This small molecule binds to this protein.
Small molecule (SMILES): Nc1ncnc2c1ncn2[C@@H]1O[C@H](CO[P](=O)(O)O[P](=O)(O)CP(=O)(O)O)[C@@H](O)[C@H]1O

Sequence of chain 1.F:
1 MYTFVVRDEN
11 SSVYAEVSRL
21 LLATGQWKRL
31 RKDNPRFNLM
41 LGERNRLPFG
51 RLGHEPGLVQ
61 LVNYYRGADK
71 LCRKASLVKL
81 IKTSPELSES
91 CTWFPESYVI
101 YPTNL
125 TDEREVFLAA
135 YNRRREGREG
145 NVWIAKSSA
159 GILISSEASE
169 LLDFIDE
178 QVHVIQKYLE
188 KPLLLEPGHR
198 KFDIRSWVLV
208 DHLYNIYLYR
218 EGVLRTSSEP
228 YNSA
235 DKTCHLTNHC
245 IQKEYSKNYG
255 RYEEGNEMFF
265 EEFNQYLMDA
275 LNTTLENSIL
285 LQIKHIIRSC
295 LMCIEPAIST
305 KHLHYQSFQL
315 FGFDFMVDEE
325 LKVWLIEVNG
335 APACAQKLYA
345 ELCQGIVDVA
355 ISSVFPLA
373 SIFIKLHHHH

Binding-site contacts:
Ligand atom O3G contacts residue MG1 of chain 1.V at 2.4 Å.
Ligand atom O1B contacts residue LYS74 of chain 1.F at 3.5 Å (salt-bridge).
Ligand atom C3B contacts residue ASN242 of chain 1.F at 3.4 Å.
Ligand atom O1A contacts residue GLU331 of chain 1.F at 3.6 Å.
Ligand atom O3' contacts residue THR241 of chain 1.F at 2.5 Å (h-bond).
Ligand atom N6 contacts residue ILE148 of chain 1.F at 3.6 Å.
Ligand atom N1 contacts residue TYR185 of chain 1.F at 3.5 Å.
Ligand atom O2G contacts residue GLU331 of chain 1.F at 3.6 Å.
Ligand atom O2G contacts residue ARG202 of chain 1.F at 2.7 Å (salt-bridge).
Ligand atom O2' contacts residue THR241 of chain 1.F at 3.3 Å (h-bond).
Ligand atom PG contacts residue ASN333 of chain 1.F at 3.6 Å.
Ligand atom C5 contacts residue GLN183 of chain 1.F at 3.7 Å.
Ligand atom O3A contacts residue ASN242 of chain 1.F at 3.7 Å.
Ligand atom N7 contacts residue GLN183 of chain 1.F at 3.2 Å (h-bond).
Ligand atom O2' contacts residue LYS198 of chain 1.F at 3.8 Å.
Ligand atom O2A contacts residue LYS150 of chain 1.F at 3.4 Å.
Ligand atom N6 contacts residue GLN183 of chain 1.F at 3.0 Å (h-bond).
Ligand atom O2A contacts residue LYS74 of chain 1.F at 3.4 Å.
Ligand atom O3G contacts residue ASN333 of chain 1.F at 2.5 Å (h-bond).
Ligand atom N3 contacts residue TYR185 of chain 1.F at 3.6 Å.
Ligand atom C2 contacts residue LEU186 of chain 1.F at 3.5 Å (hydrophobic).
Ligand atom N7 contacts residue ILE148 of chain 1.F at 3.7 Å.
Ligand atom C2 contacts residue LYS198 of chain 1.F at 3.5 Å.
Ligand atom O1B contacts residue MG1 of chain 1.V at 2.6 Å.
Ligand atom C5' contacts residue ASN242 of chain 1.F at 3.6 Å.
Ligand atom N6 contacts residue LYS184 of chain 1.F at 2.8 Å (salt-bridge).
Ligand atom N7 contacts residue LYS150 of chain 1.F at 3.0 Å (salt-bridge).
Ligand atom C2 contacts residue TYR185 of chain 1.F at 3.5 Å (hydrophobic).
Ligand atom N1 contacts residue LEU186 of chain 1.F at 2.9 Å (h-bond).
Ligand atom O1A contacts residue ILE330 of chain 1.F at 3.5 Å.
Ligand atom O2G contacts residue ASN333 of chain 1.F at 3.7 Å.
Ligand atom N3 contacts residue LYS198 of chain 1.F at 2.9 Å (salt-bridge).
Ligand atom C8 contacts residue ILE148 of chain 1.F at 3.7 Å (hydrophobic).
Ligand atom O2G contacts residue ASP318 of chain 1.F at 2.9 Å (salt-bridge).
Ligand atom C8 contacts residue LYS150 of chain 1.F at 3.4 Å.
Ligand atom O1B contacts residue GLU331 of chain 1.F at 2.9 Å (salt-bridge).
Ligand atom O2G contacts residue ARG222 of chain 1.F at 3.2 Å (salt-bridge).
Ligand atom O3G contacts residue GLU331 of chain 1.F at 2.2 Å (salt-bridge).
Ligand atom PG contacts residue GLU331 of chain 1.F at 3.4 Å.
Ligand atom N6 contacts residue TYR185 of chain 1.F at 3.7 Å.